A protein and the small-molecule ligand that binds it are described below.
Small molecule (SMILES): CC(=O)N[C@@H]1[C@@H](O)[C@H](O)[C@@H](CO)O[C@H]1O

Binding-site contacts:
Ligand atom C8 contacts residue VAL212 of chain 1.D at 4.4 Å (hydrophobic).
Ligand atom O5 contacts residue ASN148 of chain 1.D at 2.0 Å (h-bond).
Ligand atom C5 contacts residue ASN148 of chain 1.D at 3.2 Å.
Ligand atom C4 contacts residue ASN148 of chain 1.D at 4.0 Å.
Ligand atom C6 contacts residue ASN148 of chain 1.D at 4.3 Å.
Ligand atom C3 contacts residue ASN148 of chain 1.D at 3.6 Å.
Ligand atom O7 contacts residue ASN148 of chain 1.D at 4.1 Å.
Ligand atom N2 contacts residue ASN148 of chain 1.D at 3.2 Å (h-bond).
Ligand atom C7 contacts residue ASN148 of chain 1.D at 3.9 Å.
Ligand atom C2 contacts residue ASN148 of chain 1.D at 2.6 Å.
Ligand atom C1 contacts residue ASN148 of chain 1.D at 1.2 Å.

Sequence of chain 1.D:
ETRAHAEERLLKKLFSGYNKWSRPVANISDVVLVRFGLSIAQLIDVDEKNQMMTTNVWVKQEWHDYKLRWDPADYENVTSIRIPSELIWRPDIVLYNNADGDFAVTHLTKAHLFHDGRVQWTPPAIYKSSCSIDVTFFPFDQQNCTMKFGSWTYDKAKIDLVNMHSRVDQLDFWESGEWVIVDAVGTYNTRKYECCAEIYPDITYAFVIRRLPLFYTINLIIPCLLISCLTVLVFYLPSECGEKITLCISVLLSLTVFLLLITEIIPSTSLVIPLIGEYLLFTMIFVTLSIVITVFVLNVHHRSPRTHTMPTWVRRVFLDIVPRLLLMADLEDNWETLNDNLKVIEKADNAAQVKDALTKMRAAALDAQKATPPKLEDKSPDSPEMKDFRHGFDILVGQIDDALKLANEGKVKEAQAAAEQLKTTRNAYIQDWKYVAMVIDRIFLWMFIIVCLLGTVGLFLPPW